This protein binds this small molecule.
Small molecule (SMILES): CC(=O)N[C@@H]1[C@@H](O)[C@H](O)[C@@H](CO)O[C@H]1O

Binding-site contacts:
Ligand atom C5 contacts residue ASN231 of chain 1.A at 3.7 Å.
Ligand atom C7 contacts residue TRP257 of chain 1.A at 4.2 Å (hydrophobic).
Ligand atom C2 contacts residue ASN231 of chain 1.A at 2.5 Å.
Ligand atom O7 contacts residue ASN231 of chain 1.A at 3.5 Å (h-bond).
Ligand atom C8 contacts residue TRP257 of chain 1.A at 4.0 Å (hydrophobic).
Ligand atom C7 contacts residue ASN231 of chain 1.A at 3.6 Å.
Ligand atom N2 contacts residue TRP257 of chain 1.A at 3.6 Å.
Ligand atom C1 contacts residue ASN231 of chain 1.A at 1.4 Å.
Ligand atom C7 contacts residue ALA230 of chain 1.A at 4.0 Å (hydrophobic).
Ligand atom C2 contacts residue TRP257 of chain 1.A at 4.4 Å (hydrophobic).
Ligand atom N2 contacts residue ASN231 of chain 1.A at 2.9 Å (h-bond).
Ligand atom C4 contacts residue ASN231 of chain 1.A at 4.2 Å.
Ligand atom O7 contacts residue ALA230 of chain 1.A at 3.6 Å.
Ligand atom C1 contacts residue TRP257 of chain 1.A at 4.2 Å (hydrophobic).
Ligand atom C3 contacts residue ASN231 of chain 1.A at 3.8 Å.
Ligand atom O3 contacts residue TRP257 of chain 1.A at 4.3 Å.
Ligand atom O5 contacts residue ASN231 of chain 1.A at 2.4 Å (h-bond).
Ligand atom C3 contacts residue TRP257 of chain 1.A at 4.0 Å (hydrophobic).
Ligand atom N2 contacts residue ALA230 of chain 1.A at 4.2 Å.

Sequence of chain 1.A:
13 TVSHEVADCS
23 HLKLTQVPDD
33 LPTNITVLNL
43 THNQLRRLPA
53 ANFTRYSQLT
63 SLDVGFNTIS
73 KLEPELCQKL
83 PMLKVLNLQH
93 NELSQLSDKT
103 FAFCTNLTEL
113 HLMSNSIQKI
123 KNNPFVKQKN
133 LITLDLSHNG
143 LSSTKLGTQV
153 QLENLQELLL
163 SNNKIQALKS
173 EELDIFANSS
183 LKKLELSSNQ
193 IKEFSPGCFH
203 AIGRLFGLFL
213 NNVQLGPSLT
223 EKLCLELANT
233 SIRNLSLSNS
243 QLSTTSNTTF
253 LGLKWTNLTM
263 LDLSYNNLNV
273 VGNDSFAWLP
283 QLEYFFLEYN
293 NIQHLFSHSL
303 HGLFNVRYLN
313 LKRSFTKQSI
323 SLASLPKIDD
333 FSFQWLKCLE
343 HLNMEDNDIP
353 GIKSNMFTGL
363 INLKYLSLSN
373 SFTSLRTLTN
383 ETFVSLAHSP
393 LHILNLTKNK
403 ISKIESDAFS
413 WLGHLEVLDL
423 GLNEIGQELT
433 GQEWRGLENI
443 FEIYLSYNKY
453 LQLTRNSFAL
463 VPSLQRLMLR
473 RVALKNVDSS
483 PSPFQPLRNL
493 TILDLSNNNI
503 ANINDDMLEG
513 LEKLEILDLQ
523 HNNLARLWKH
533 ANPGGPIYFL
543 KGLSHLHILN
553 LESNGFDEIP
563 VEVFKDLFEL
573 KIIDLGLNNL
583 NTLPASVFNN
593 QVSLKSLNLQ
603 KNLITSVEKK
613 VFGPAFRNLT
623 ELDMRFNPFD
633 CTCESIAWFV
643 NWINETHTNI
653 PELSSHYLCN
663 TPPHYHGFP